Sequence of chain 1.D:
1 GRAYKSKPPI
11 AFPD

The small molecule below binds the protein below.
Small molecule (SMILES): Cn1ccnn1

Binding-site contacts:
Ligand atom N contacts residue ILE10 of chain 1.D at 4.2 Å.
Ligand atom N1 contacts residue PRO9 of chain 1.D at 3.2 Å.
Ligand atom N1 contacts residue ALA3 of chain 1.D at 4.2 Å.
Ligand atom C1 contacts residue ALA11 of chain 1.D at 1.5 Å (hydrophobic).
Ligand atom C contacts residue ALA11 of chain 1.D at 3.1 Å (hydrophobic).
Ligand atom C1 contacts residue ALA3 of chain 1.D at 3.6 Å (hydrophobic).
Ligand atom N2 contacts residue ALA3 of chain 1.D at 3.0 Å.
Ligand atom N2 contacts residue ALA11 of chain 1.D at 3.7 Å.
Ligand atom C contacts residue ALA3 of chain 1.D at 1.5 Å (hydrophobic).
Ligand atom N2 contacts residue PRO9 of chain 1.D at 3.9 Å.
Ligand atom C2 contacts residue ALA3 of chain 1.D at 4.5 Å (hydrophobic).
Ligand atom C2 contacts residue ALA11 of chain 1.D at 2.6 Å (hydrophobic).
Ligand atom C1 contacts residue ILE10 of chain 1.D at 3.7 Å (hydrophobic).
Ligand atom C2 contacts residue ILE10 of chain 1.D at 4.0 Å (hydrophobic).
Ligand atom C contacts residue ARG2 of chain 1.D at 3.8 Å.
Ligand atom C2 contacts residue PRO9 of chain 1.D at 4.1 Å (hydrophobic).
Ligand atom N contacts residue ALA3 of chain 1.D at 2.5 Å.
Ligand atom N contacts residue ALA11 of chain 1.D at 2.5 Å.
Ligand atom C contacts residue GLY1 of chain 1.D at 3.9 Å.
Ligand atom N1 contacts residue ALA11 of chain 1.D at 3.7 Å.